Binding-site contacts:
Ligand atom O7 contacts residue ASN94 of chain 1.B at 3.1 Å (h-bond).
Ligand atom C7 contacts residue ASN72 of chain 1.B at 3.9 Å.
Ligand atom C8 contacts residue VAL93 of chain 1.B at 4.4 Å (hydrophobic).
Ligand atom C8 contacts residue ASN94 of chain 1.B at 4.5 Å.
Ligand atom N2 contacts residue ASN94 of chain 1.B at 3.0 Å (h-bond).
Ligand atom C8 contacts residue GLN73 of chain 1.B at 4.5 Å.
Ligand atom C1 contacts residue ASN94 of chain 1.B at 1.5 Å.
Ligand atom C7 contacts residue ASN94 of chain 1.B at 3.3 Å.
Ligand atom O7 contacts residue ASN72 of chain 1.B at 4.0 Å.
Ligand atom C5 contacts residue ASN94 of chain 1.B at 3.6 Å.
Ligand atom C2 contacts residue ASN94 of chain 1.B at 2.5 Å.
Ligand atom C3 contacts residue ASN94 of chain 1.B at 3.8 Å.
Ligand atom O5 contacts residue ASN94 of chain 1.B at 2.3 Å (h-bond).
Ligand atom C4 contacts residue ASN94 of chain 1.B at 4.2 Å.
Ligand atom C8 contacts residue ASN72 of chain 1.B at 2.9 Å.
Ligand atom C8 contacts residue LYS92 of chain 1.B at 3.7 Å.

A protein and the small-molecule ligand that binds it are described below.
Small molecule (SMILES): CC(=O)N[C@@H]1[C@@H](O)[C@H](O)[C@@H](CO)O[C@H]1O

Sequence of chain 1.B:
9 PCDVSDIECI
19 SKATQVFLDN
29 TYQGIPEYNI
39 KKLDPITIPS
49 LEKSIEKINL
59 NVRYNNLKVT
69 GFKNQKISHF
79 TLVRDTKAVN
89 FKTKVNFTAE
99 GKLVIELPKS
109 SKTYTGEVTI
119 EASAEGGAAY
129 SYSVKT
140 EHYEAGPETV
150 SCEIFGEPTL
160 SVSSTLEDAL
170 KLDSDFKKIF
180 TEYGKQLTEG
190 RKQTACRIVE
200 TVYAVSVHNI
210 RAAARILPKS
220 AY